Sequence of chain 1.B:
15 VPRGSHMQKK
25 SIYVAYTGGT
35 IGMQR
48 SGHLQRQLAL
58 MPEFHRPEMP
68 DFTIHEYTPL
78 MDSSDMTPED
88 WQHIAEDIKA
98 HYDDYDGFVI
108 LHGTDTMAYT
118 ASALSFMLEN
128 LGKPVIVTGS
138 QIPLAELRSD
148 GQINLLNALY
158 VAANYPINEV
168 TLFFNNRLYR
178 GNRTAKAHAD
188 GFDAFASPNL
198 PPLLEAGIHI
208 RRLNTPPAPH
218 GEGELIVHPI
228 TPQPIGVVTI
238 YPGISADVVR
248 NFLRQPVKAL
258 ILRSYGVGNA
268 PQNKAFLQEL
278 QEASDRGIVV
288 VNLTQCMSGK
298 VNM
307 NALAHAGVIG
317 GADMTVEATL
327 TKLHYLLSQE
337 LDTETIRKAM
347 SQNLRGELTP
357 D

A protein and the small-molecule ligand that binds it are described below.
Small molecule (SMILES): NC(=O)C[C@H](N)C(=O)O

Sequence of chain 1.D:
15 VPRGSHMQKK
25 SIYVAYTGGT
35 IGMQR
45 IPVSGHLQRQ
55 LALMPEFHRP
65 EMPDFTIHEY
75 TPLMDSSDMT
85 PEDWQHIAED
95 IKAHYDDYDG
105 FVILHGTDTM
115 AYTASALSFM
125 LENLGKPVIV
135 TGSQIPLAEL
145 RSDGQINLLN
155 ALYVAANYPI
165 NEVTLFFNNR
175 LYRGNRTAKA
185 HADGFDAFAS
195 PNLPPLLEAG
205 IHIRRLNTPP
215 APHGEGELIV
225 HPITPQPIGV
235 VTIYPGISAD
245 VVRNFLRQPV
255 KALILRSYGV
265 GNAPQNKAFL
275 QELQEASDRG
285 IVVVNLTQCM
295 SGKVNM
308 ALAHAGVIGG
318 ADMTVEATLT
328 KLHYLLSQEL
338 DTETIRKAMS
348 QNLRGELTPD

Binding-site contacts:
Ligand atom O contacts residue ARG260 of chain 1.B at 3.5 Å (salt-bridge).
Ligand atom O contacts residue VAL322 of chain 1.D at 4.2 Å.
Ligand atom ND2 contacts residue VAL322 of chain 1.D at 4.3 Å.
Ligand atom O contacts residue ARG260 of chain 1.D at 3.4 Å (salt-bridge).
Ligand atom OD1 contacts residue VAL322 of chain 1.D at 2.7 Å (h-bond).
Ligand atom OD1 contacts residue GLU323 of chain 1.D at 3.4 Å (salt-bridge).
Ligand atom CB contacts residue MET294 of chain 1.D at 4.0 Å (hydrophobic).
Ligand atom CA contacts residue CYS293 of chain 1.D at 3.3 Å (hydrophobic).
Ligand atom C contacts residue THR291 of chain 1.D at 4.4 Å.
Ligand atom CA contacts residue EDO1 of chain 1.W at 3.9 Å.
Ligand atom C contacts residue GLN292 of chain 1.D at 3.7 Å.
Ligand atom C contacts residue VAL322 of chain 1.D at 3.9 Å (hydrophobic).
Ligand atom OXT contacts residue ARG260 of chain 1.D at 2.7 Å (salt-bridge).
Ligand atom ND2 contacts residue GLU323 of chain 1.D at 2.6 Å (salt-bridge).
Ligand atom C contacts residue ARG260 of chain 1.B at 4.5 Å.
Ligand atom OD1 contacts residue THR321 of chain 1.D at 3.4 Å.
Ligand atom C contacts residue ARG260 of chain 1.D at 3.3 Å.
Ligand atom ND2 contacts residue THR321 of chain 1.D at 4.2 Å.
Ligand atom ND2 contacts residue ALA182 of chain 1.D at 3.2 Å.
Ligand atom N contacts residue THR291 of chain 1.D at 3.1 Å (h-bond).
Ligand atom CB contacts residue CYS293 of chain 1.D at 4.2 Å (hydrophobic).
Ligand atom CA contacts residue THR291 of chain 1.D at 4.3 Å.
Ligand atom CG contacts residue VAL322 of chain 1.D at 3.9 Å (hydrophobic).
Ligand atom OD1 contacts residue EDO1 of chain 1.W at 3.7 Å.
Ligand atom CB contacts residue EDO1 of chain 1.W at 3.5 Å.
Ligand atom CG contacts residue ALA182 of chain 1.D at 4.3 Å (hydrophobic).
Ligand atom OXT contacts residue THR291 of chain 1.D at 3.6 Å.
Ligand atom CA contacts residue MET294 of chain 1.D at 4.5 Å (hydrophobic).
Ligand atom N contacts residue EDO1 of chain 1.W at 3.1 Å (h-bond).
Ligand atom OXT contacts residue GLN292 of chain 1.D at 3.6 Å.
Ligand atom CA contacts residue ARG260 of chain 1.D at 4.4 Å.
Ligand atom CG contacts residue THR321 of chain 1.D at 4.1 Å.
Ligand atom N contacts residue CYS293 of chain 1.D at 2.8 Å (h-bond).
Ligand atom N contacts residue GLN292 of chain 1.D at 3.8 Å.
Ligand atom CG contacts residue EDO1 of chain 1.W at 3.8 Å.
Ligand atom CA contacts residue GLN292 of chain 1.D at 3.6 Å.
Ligand atom OXT contacts residue VAL322 of chain 1.D at 3.4 Å.
Ligand atom CG contacts residue GLU323 of chain 1.D at 3.4 Å.